Binding-site contacts:
Ligand atom N21 contacts residue ILE246 of chain 1.C at 3.5 Å.
Ligand atom CL23 contacts residue PHE283 of chain 1.C at 3.7 Å.
Ligand atom C25 contacts residue VAL232 of chain 1.C at 3.7 Å (hydrophobic).
Ligand atom C17 contacts residue PHE283 of chain 1.C at 3.6 Å (hydrophobic).
Ligand atom C16 contacts residue PRO266 of chain 1.C at 3.6 Å (hydrophobic).
Ligand atom O18 contacts residue GLN280 of chain 1.C at 3.0 Å (h-bond).
Ligand atom C1 contacts residue GLY279 of chain 1.C at 3.9 Å.
Ligand atom N3 contacts residue MET267 of chain 1.C at 3.5 Å.
Ligand atom C8 contacts residue MET267 of chain 1.C at 3.8 Å (hydrophobic).
Ligand atom C10 contacts residue MET267 of chain 1.C at 3.7 Å (hydrophobic).
Ligand atom C2 contacts residue TYR247 of chain 1.C at 3.3 Å (hydrophobic).
Ligand atom C6 contacts residue TYR247 of chain 1.C at 3.5 Å (hydrophobic).
Ligand atom N3 contacts residue GLY279 of chain 1.C at 3.8 Å.
Ligand atom C13 contacts residue TYR247 of chain 1.C at 3.8 Å (hydrophobic).
Ligand atom C12 contacts residue GLY279 of chain 1.C at 3.8 Å.
Ligand atom C19 contacts residue GLU275 of chain 1.C at 3.4 Å.
Ligand atom C6 contacts residue GLN280 of chain 1.C at 3.6 Å.
Ligand atom C7 contacts residue GLY279 of chain 1.C at 3.4 Å.
Ligand atom C14 contacts residue PHE283 of chain 1.C at 3.9 Å (hydrophobic).
Ligand atom N5 contacts residue TYR247 of chain 1.C at 2.5 Å (h-bond).
Ligand atom C13 contacts residue MET267 of chain 1.C at 3.6 Å (hydrophobic).
Ligand atom N24 contacts residue ILE246 of chain 1.C at 3.5 Å.
Ligand atom C16 contacts residue LYS272 of chain 1.C at 3.7 Å.
Ligand atom C4 contacts residue MET267 of chain 1.C at 3.5 Å (hydrophobic).
Ligand atom C8 contacts residue PHE283 of chain 1.C at 3.1 Å (hydrophobic).
Ligand atom C7 contacts residue MET267 of chain 1.C at 3.4 Å (hydrophobic).
Ligand atom C7 contacts residue TYR247 of chain 1.C at 3.6 Å (hydrophobic).
Ligand atom C20 contacts residue PHE283 of chain 1.C at 3.5 Å (hydrophobic).
Ligand atom C25 contacts residue ILE246 of chain 1.C at 3.5 Å (hydrophobic).
Ligand atom N11 contacts residue PHE283 of chain 1.C at 3.3 Å.
Ligand atom C15 contacts residue PRO266 of chain 1.C at 3.5 Å (hydrophobic).
Ligand atom C10 contacts residue GLY279 of chain 1.C at 3.5 Å.
Ligand atom C9 contacts residue PHE283 of chain 1.C at 3.5 Å (hydrophobic).
Ligand atom C19 contacts residue PRO266 of chain 1.C at 3.6 Å (hydrophobic).
Ligand atom C16 contacts residue GLU275 of chain 1.C at 3.6 Å.
Ligand atom N5 contacts residue MET267 of chain 1.C at 3.8 Å.
Ligand atom C22 contacts residue LEU229 of chain 1.C at 3.5 Å (hydrophobic).
Ligand atom N21 contacts residue PHE283 of chain 1.C at 3.7 Å.
Ligand atom C2 contacts residue MET267 of chain 1.C at 3.8 Å (hydrophobic).
Ligand atom C1 contacts residue MET267 of chain 1.C at 3.6 Å (hydrophobic).

Sequence of chain 1.C:
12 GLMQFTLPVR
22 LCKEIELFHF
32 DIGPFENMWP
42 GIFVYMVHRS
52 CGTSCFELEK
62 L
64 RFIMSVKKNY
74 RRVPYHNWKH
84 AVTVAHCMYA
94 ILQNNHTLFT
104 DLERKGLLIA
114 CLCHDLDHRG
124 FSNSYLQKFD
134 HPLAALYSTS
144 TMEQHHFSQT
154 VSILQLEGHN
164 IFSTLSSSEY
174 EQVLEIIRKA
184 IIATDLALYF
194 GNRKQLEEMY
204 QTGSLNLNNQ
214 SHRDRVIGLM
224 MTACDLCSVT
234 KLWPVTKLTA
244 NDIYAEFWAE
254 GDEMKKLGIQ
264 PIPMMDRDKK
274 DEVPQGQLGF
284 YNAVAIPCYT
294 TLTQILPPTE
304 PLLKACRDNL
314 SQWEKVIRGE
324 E

A small-molecule ligand and the protein it binds are described below.
Small molecule (SMILES): Cn1ncc(Cl)c1C(=O)Nc1ccc2[nH]c(-c3ccccc3)nc2c1